The small molecule below binds the protein below.
Small molecule (SMILES): COC(=O)N1CCC(Cc2cccc([C@@H](CC#N)Nc3nc4ccc(C)nc4[nH]3)c2)CC1

Binding-site contacts:
Ligand atom C14 contacts residue SER71 of chain 7.B at 3.6 Å.
Ligand atom C contacts residue LEU86 of chain 7.B at 3.8 Å (hydrophobic).
Ligand atom C contacts residue ASN106 of chain 7.B at 3.4 Å.
Ligand atom C14 contacts residue PHE70 of chain 7.B at 3.8 Å (hydrophobic).
Ligand atom N1 contacts residue ALA38 of chain 7.B at 3.5 Å (h-bond).
Ligand atom C13 contacts residue SER71 of chain 7.B at 3.4 Å.
Ligand atom N3 contacts residue HIS138 of chain 12.B at 3.9 Å.
Ligand atom C23 contacts residue ARG88 of chain 7.B at 3.6 Å.
Ligand atom C7 contacts residue THR10 of chain 7.B at 3.7 Å.
Ligand atom C1 contacts residue LEU102 of chain 7.B at 3.7 Å (hydrophobic).
Ligand atom C20 contacts residue VAL135 of chain 12.B at 3.9 Å (hydrophobic).
Ligand atom N1 contacts residue SER39 of chain 7.B at 2.9 Å (h-bond).
Ligand atom C12 contacts residue HIS138 of chain 12.B at 3.8 Å.
Ligand atom C1 contacts residue MET74 of chain 7.B at 3.9 Å (hydrophobic).
Ligand atom C6 contacts residue ALA37 of chain 7.B at 3.4 Å (hydrophobic).
Ligand atom O1 contacts residue MET74 of chain 7.B at 3.4 Å.
Ligand atom C20 contacts residue LEU102 of chain 7.B at 3.9 Å (hydrophobic).
Ligand atom N2 contacts residue MET74 of chain 7.B at 3.8 Å.
Ligand atom C8 contacts residue ALA37 of chain 7.B at 3.8 Å (hydrophobic).
Ligand atom N5 contacts residue LEU73 of chain 7.B at 3.5 Å.
Ligand atom N2 contacts residue LEU73 of chain 7.B at 3.9 Å.
Ligand atom C12 contacts residue ASP72 of chain 7.B at 3.7 Å.
Ligand atom N contacts residue LEU102 of chain 7.B at 3.8 Å.
Ligand atom N4 contacts residue LEU73 of chain 7.B at 3.6 Å.
Ligand atom C13 contacts residue ASP72 of chain 7.B at 3.1 Å.
Ligand atom C15 contacts residue MET74 of chain 7.B at 3.7 Å (hydrophobic).
Ligand atom N5 contacts residue MET74 of chain 7.B at 2.9 Å (h-bond).
Ligand atom C13 contacts residue PHE70 of chain 7.B at 3.9 Å (hydrophobic).
Ligand atom O contacts residue LEU102 of chain 7.B at 3.7 Å.
Ligand atom C17 contacts residue GLU134 of chain 12.B at 3.8 Å.
Ligand atom O1 contacts residue ASN106 of chain 7.B at 3.0 Å (h-bond).
Ligand atom C contacts residue ARG88 of chain 7.B at 3.4 Å.
Ligand atom C7 contacts residue ALA37 of chain 7.B at 3.5 Å (hydrophobic).
Ligand atom C8 contacts residue PRO40 of chain 7.B at 3.8 Å (hydrophobic).
Ligand atom O contacts residue ARG88 of chain 7.B at 3.4 Å (salt-bridge).
Ligand atom N2 contacts residue ASP72 of chain 7.B at 3.1 Å (salt-bridge).
Ligand atom C17 contacts residue PG41 of chain 7.L at 3.6 Å.
Ligand atom C20 contacts residue ASN106 of chain 7.B at 3.7 Å.
Ligand atom C21 contacts residue LEU73 of chain 7.B at 3.8 Å (hydrophobic).
Ligand atom C11 contacts residue ALA37 of chain 7.B at 3.6 Å (hydrophobic).

Sequence of chain 7.B:
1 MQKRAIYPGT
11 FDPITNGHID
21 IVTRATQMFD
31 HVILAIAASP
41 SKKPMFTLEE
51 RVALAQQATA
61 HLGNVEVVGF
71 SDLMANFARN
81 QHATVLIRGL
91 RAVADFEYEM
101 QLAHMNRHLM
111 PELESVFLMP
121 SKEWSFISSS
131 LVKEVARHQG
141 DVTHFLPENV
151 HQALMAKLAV

Sequence of chain 12.B:
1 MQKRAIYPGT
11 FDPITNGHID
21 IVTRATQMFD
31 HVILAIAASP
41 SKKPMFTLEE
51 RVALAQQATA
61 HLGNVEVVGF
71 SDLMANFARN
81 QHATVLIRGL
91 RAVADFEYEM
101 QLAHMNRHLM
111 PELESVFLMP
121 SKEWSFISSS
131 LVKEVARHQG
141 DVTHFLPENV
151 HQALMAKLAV